Binding-site contacts:
Ligand atom C11 contacts residue ILE141 of chain 1.A at 4.1 Å (hydrophobic).
Ligand atom C7 contacts residue GLU197 of chain 1.A at 3.9 Å.
Ligand atom C82 contacts residue ILE141 of chain 1.A at 4.0 Å (hydrophobic).
Ligand atom C91 contacts residue ASN213 of chain 1.A at 3.8 Å.
Ligand atom C91 contacts residue GLU196 of chain 1.A at 4.0 Å.
Ligand atom C10 contacts residue ARG70 of chain 1.A at 3.8 Å.
Ligand atom C1 contacts residue ARG36 of chain 1.A at 4.0 Å.
Ligand atom C6 contacts residue GLU197 of chain 1.A at 3.7 Å.
Ligand atom C3 contacts residue GLU37 of chain 1.A at 3.6 Å.
Ligand atom C4 contacts residue ASP69 of chain 1.A at 3.4 Å.
Ligand atom C3 contacts residue ARG36 of chain 1.A at 3.7 Å.
Ligand atom C7 contacts residue ARG211 of chain 1.A at 3.6 Å.
Ligand atom O1B contacts residue ARG211 of chain 1.A at 3.0 Å (salt-bridge).
Ligand atom C1 contacts residue ARG211 of chain 1.A at 3.9 Å.
Ligand atom O1A contacts residue TYR323 of chain 1.A at 3.4 Å (h-bond).
Ligand atom C3 contacts residue TYR323 of chain 1.A at 3.4 Å (hydrophobic).
Ligand atom C9 contacts residue GLU196 of chain 1.A at 3.7 Å.
Ligand atom O1A contacts residue ARG288 of chain 1.A at 2.8 Å (salt-bridge).
Ligand atom O10 contacts residue ARG70 of chain 1.A at 2.8 Å (salt-bridge).
Ligand atom C4 contacts residue TYR323 of chain 1.A at 3.7 Å (hydrophobic).
Ligand atom C1 contacts residue TYR323 of chain 1.A at 3.0 Å (hydrophobic).
Ligand atom O1A contacts residue ARG36 of chain 1.A at 3.0 Å (salt-bridge).
Ligand atom C11 contacts residue ARG70 of chain 1.A at 4.0 Å.
Ligand atom O1B contacts residue TYR323 of chain 1.A at 3.4 Å (h-bond).
Ligand atom O10 contacts residue ASP69 of chain 1.A at 3.3 Å.
Ligand atom C1 contacts residue ARG288 of chain 1.A at 3.5 Å.
Ligand atom O1B contacts residue ARG288 of chain 1.A at 2.8 Å (salt-bridge).
Ligand atom C11 contacts residue TRP97 of chain 1.A at 3.9 Å (hydrophobic).
Ligand atom C3 contacts residue ASP69 of chain 1.A at 3.2 Å.
Ligand atom C5 contacts residue GLU197 of chain 1.A at 4.1 Å.
Ligand atom C7 contacts residue TYR323 of chain 1.A at 3.1 Å (hydrophobic).
Ligand atom C81 contacts residue ARG143 of chain 1.A at 3.7 Å.
Ligand atom C9 contacts residue GLU197 of chain 1.A at 3.8 Å.
Ligand atom C91 contacts residue ARG211 of chain 1.A at 3.8 Å.
Ligand atom N4 contacts residue GLU37 of chain 1.A at 2.7 Å (salt-bridge).
Ligand atom N4 contacts residue ASP69 of chain 1.A at 3.0 Å (salt-bridge).
Ligand atom C4 contacts residue GLU37 of chain 1.A at 3.5 Å.
Ligand atom C6 contacts residue TYR323 of chain 1.A at 3.8 Å (hydrophobic).
Ligand atom C2 contacts residue TYR323 of chain 1.A at 2.9 Å (hydrophobic).
Ligand atom C82 contacts residue ARG143 of chain 1.A at 3.8 Å.

Sequence of chain 1.A:
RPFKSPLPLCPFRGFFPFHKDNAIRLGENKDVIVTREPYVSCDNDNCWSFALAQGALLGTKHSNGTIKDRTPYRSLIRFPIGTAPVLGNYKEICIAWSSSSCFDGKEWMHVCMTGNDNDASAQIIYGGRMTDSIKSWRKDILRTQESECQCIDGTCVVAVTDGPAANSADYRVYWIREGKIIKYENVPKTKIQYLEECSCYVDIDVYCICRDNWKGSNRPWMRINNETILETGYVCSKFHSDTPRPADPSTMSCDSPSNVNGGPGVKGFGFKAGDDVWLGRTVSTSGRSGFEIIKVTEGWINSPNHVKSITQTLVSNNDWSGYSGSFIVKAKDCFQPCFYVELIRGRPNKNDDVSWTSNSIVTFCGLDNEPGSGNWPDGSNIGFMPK

A protein and the small-molecule ligand that binds it are described below.
Small molecule (SMILES): CCC(CC)O[C@@H]1C=C(C(=O)O)C[C@H](N)[C@H]1NC(C)=O